A protein and the small-molecule ligand that binds it are described below.
Small molecule (SMILES): C/C(=C\CNc1ncnc2[nH]cnc12)CO

Binding-site contacts:
Ligand atom C12 contacts residue LEU22 of chain 2.A at 3.8 Å (hydrophobic).
Ligand atom C6 contacts residue ILE115 of chain 2.A at 3.7 Å (hydrophobic).
Ligand atom C8 contacts residue GLY113 of chain 2.A at 3.2 Å.
Ligand atom N9 contacts residue LYS114 of chain 2.A at 3.9 Å.
Ligand atom N1 contacts residue ILE115 of chain 2.A at 3.8 Å.
Ligand atom C15 contacts residue TYR80 of chain 2.A at 3.8 Å (hydrophobic).
Ligand atom C5 contacts residue PHE142 of chain 2.A at 3.9 Å (hydrophobic).
Ligand atom N1 contacts residue PHE142 of chain 2.A at 3.7 Å.
Ligand atom N10 contacts residue PHE142 of chain 2.A at 3.6 Å.
Ligand atom C14 contacts residue THR23 of chain 2.A at 3.6 Å.
Ligand atom O16 contacts residue TYR19 of chain 2.A at 3.7 Å.
Ligand atom C5 contacts residue ILE115 of chain 2.A at 3.6 Å (hydrophobic).
Ligand atom N3 contacts residue ZEA1 of chain 2.C at 3.4 Å.
Ligand atom C8 contacts residue GLN9 of chain 2.A at 3.9 Å.
Ligand atom C14 contacts residue LEU22 of chain 2.A at 3.6 Å (hydrophobic).
Ligand atom C2 contacts residue PHE142 of chain 2.A at 3.7 Å (hydrophobic).
Ligand atom C12 contacts residue SER101 of chain 2.A at 3.5 Å.
Ligand atom O16 contacts residue ILE103 of chain 2.A at 3.7 Å.
Ligand atom C11 contacts residue TYR82 of chain 2.A at 3.9 Å (hydrophobic).
Ligand atom C15 contacts residue TYR82 of chain 2.A at 3.7 Å (hydrophobic).
Ligand atom C13 contacts residue SER101 of chain 2.A at 3.5 Å.
Ligand atom C4 contacts residue ILE115 of chain 2.A at 3.5 Å (hydrophobic).
Ligand atom C13 contacts residue LEU22 of chain 2.A at 3.8 Å (hydrophobic).
Ligand atom N10 contacts residue ILE115 of chain 2.A at 3.8 Å.
Ligand atom C8 contacts residue ILE115 of chain 2.A at 3.7 Å (hydrophobic).
Ligand atom N3 contacts residue LEU139 of chain 2.A at 3.7 Å.
Ligand atom N7 contacts residue GLN9 of chain 2.A at 3.5 Å.
Ligand atom C6 contacts residue PHE142 of chain 2.A at 3.5 Å (hydrophobic).
Ligand atom C2 contacts residue GLY138 of chain 2.A at 3.5 Å.
Ligand atom C14 contacts residue TYR80 of chain 2.A at 3.8 Å (hydrophobic).
Ligand atom O16 contacts residue LEU22 of chain 2.A at 3.8 Å.
Ligand atom C14 contacts residue SER101 of chain 2.A at 3.4 Å.
Ligand atom C4 contacts residue ASN7 of chain 2.A at 3.7 Å.
Ligand atom N7 contacts residue ASN7 of chain 2.A at 2.7 Å (h-bond).
Ligand atom C8 contacts residue ASN7 of chain 2.A at 3.4 Å.
Ligand atom N7 contacts residue ILE115 of chain 2.A at 3.5 Å.
Ligand atom O16 contacts residue SER101 of chain 2.A at 3.6 Å.
Ligand atom N9 contacts residue ILE115 of chain 2.A at 3.8 Å.
Ligand atom C15 contacts residue LEU22 of chain 2.A at 3.6 Å (hydrophobic).
Ligand atom N9 contacts residue GLY113 of chain 2.A at 3.6 Å.

Sequence of chain 2.A:
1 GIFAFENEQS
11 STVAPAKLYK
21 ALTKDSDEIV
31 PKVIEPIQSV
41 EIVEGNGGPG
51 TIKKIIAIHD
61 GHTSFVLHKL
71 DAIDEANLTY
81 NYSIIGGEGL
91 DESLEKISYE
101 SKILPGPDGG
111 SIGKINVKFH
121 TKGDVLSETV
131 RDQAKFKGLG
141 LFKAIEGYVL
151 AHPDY